Binding-site contacts:
Ligand atom C5 contacts residue THR55 of chain 1.B at 4.2 Å.
Ligand atom C6 contacts residue THR55 of chain 1.B at 4.5 Å.
Ligand atom O7 contacts residue ASN53 of chain 1.B at 4.4 Å.
Ligand atom N2 contacts residue ASN53 of chain 1.B at 3.0 Å (h-bond).
Ligand atom O5 contacts residue THR55 of chain 1.B at 4.1 Å.
Ligand atom C7 contacts residue ASN53 of chain 1.B at 3.5 Å.
Ligand atom C3 contacts residue ASN53 of chain 1.B at 3.8 Å.
Ligand atom C1 contacts residue THR55 of chain 1.B at 4.3 Å.
Ligand atom C5 contacts residue ASN53 of chain 1.B at 3.6 Å.
Ligand atom C4 contacts residue ASN53 of chain 1.B at 4.2 Å.
Ligand atom O6 contacts residue THR55 of chain 1.B at 3.8 Å.
Ligand atom C1 contacts residue ASN53 of chain 1.B at 1.4 Å.
Ligand atom O5 contacts residue ASN53 of chain 1.B at 2.3 Å (h-bond).
Ligand atom C8 contacts residue ASN53 of chain 1.B at 3.5 Å.
Ligand atom C2 contacts residue ASN53 of chain 1.B at 2.5 Å.
Ligand atom O7 contacts residue LEU46 of chain 1.B at 4.0 Å.

Sequence of chain 1.B:
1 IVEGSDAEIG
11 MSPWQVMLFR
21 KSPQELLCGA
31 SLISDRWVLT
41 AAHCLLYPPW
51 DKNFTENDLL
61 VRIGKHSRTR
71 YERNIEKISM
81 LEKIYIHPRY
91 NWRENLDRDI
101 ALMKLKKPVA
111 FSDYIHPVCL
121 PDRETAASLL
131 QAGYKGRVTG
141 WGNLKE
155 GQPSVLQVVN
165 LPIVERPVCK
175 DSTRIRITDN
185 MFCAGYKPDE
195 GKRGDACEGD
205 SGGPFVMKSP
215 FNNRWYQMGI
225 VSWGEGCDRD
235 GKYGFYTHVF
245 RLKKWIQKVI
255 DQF

The small molecule below binds the protein below.
Small molecule (SMILES): CC(=O)N[C@@H]1[C@@H](O)[C@H](O)[C@@H](CO)O[C@H]1O